Sequence of chain 1.A:
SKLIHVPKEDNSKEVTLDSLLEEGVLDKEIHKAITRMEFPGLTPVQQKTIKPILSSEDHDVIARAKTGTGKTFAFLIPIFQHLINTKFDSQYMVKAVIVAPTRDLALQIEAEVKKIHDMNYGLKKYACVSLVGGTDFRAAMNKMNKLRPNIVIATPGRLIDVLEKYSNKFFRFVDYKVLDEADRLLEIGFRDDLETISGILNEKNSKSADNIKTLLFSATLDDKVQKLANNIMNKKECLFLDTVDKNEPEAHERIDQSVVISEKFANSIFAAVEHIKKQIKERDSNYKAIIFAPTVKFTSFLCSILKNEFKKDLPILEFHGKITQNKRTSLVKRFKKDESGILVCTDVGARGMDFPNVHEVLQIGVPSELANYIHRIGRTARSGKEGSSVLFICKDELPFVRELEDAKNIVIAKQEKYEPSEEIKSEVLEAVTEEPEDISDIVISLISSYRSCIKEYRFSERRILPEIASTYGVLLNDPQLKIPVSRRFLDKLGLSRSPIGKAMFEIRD

Binding-site contacts:
Ligand atom O1G contacts residue LYS124 of chain 1.A at 3.2 Å (salt-bridge).
Ligand atom O2G contacts residue ARG435 of chain 1.A at 2.9 Å (salt-bridge).
Ligand atom O2G contacts residue ARG432 of chain 1.A at 2.7 Å (salt-bridge).
Ligand atom O2B contacts residue LYS124 of chain 1.A at 2.9 Å (salt-bridge).
Ligand atom C5' contacts residue ASP407 of chain 1.A at 3.6 Å.
Ligand atom O1A contacts residue LYS124 of chain 1.A at 3.4 Å (salt-bridge).
Ligand atom N3B contacts residue ARG435 of chain 1.A at 3.1 Å (salt-bridge).
Ligand atom C3' contacts residue ASP407 of chain 1.A at 3.4 Å.
Ligand atom N6 contacts residue GLY94 of chain 1.A at 2.9 Å (h-bond).
Ligand atom C2 contacts residue PHE92 of chain 1.A at 3.5 Å (hydrophobic).
Ligand atom O2A contacts residue ARG435 of chain 1.A at 3.0 Å (salt-bridge).
Ligand atom O1A contacts residue THR125 of chain 1.A at 2.6 Å (h-bond).
Ligand atom O5' contacts residue GLY123 of chain 1.A at 3.5 Å.
Ligand atom O1B contacts residue MG1 of chain 1.D at 1.8 Å.
Ligand atom C4' contacts residue ASP407 of chain 1.A at 3.6 Å.
Ligand atom N6 contacts residue GLN99 of chain 1.A at 2.8 Å (h-bond).
Ligand atom PB contacts residue MG1 of chain 1.D at 3.0 Å.
Ligand atom O3G contacts residue MG1 of chain 1.D at 1.9 Å.
Ligand atom PA contacts residue THR125 of chain 1.A at 3.6 Å.
Ligand atom C6 contacts residue THR96 of chain 1.A at 3.4 Å.
Ligand atom O2B contacts residue GLY123 of chain 1.A at 3.4 Å (h-bond).
Ligand atom O3G contacts residue GLY405 of chain 1.A at 3.5 Å.
Ligand atom O1G contacts residue THR120 of chain 1.A at 3.4 Å.
Ligand atom C6 contacts residue PHE92 of chain 1.A at 3.6 Å (hydrophobic).
Ligand atom O2A contacts residue THR125 of chain 1.A at 3.6 Å (h-bond).
Ligand atom N6 contacts residue THR96 of chain 1.A at 3.3 Å.
Ligand atom O2G contacts residue GLY405 of chain 1.A at 3.5 Å.
Ligand atom O3' contacts residue ASP407 of chain 1.A at 2.6 Å (salt-bridge).
Ligand atom PG contacts residue MG1 of chain 1.D at 3.2 Å.
Ligand atom O1A contacts residue GLY123 of chain 1.A at 3.2 Å.
Ligand atom N1 contacts residue PHE92 of chain 1.A at 3.5 Å.
Ligand atom O2B contacts residue THR122 of chain 1.A at 3.5 Å (h-bond).
Ligand atom N3B contacts residue GLY121 of chain 1.A at 3.1 Å (h-bond).
Ligand atom PB contacts residue LYS124 of chain 1.A at 3.6 Å.
Ligand atom O3G contacts residue GLU234 of chain 1.A at 3.3 Å (salt-bridge).
Ligand atom N3 contacts residue PHE92 of chain 1.A at 3.6 Å.
Ligand atom N7 contacts residue GLN99 of chain 1.A at 2.8 Å (h-bond).
Ligand atom N3B contacts residue MG1 of chain 1.D at 3.5 Å.
Ligand atom O3A contacts residue GLY123 of chain 1.A at 3.0 Å (h-bond).
Ligand atom O1B contacts residue THR125 of chain 1.A at 3.5 Å (h-bond).

The small molecule below binds the protein below.
Small molecule (SMILES): Nc1ncnc2c1ncn2[C@@H]1O[C@H](CO[P](=O)(O)O[P](=O)(O)NP(=O)(O)O)[C@@H](O)[C@H]1O